Binding-site contacts:
Ligand atom C2 contacts residue PHE95 of chain 1.A at 4.3 Å (hydrophobic).
Ligand atom C27 contacts residue LEU83 of chain 1.A at 4.3 Å (hydrophobic).
Ligand atom C19 contacts residue CYS102 of chain 1.A at 4.1 Å (hydrophobic).
Ligand atom C18 contacts residue PHE104 of chain 1.A at 3.8 Å (hydrophobic).
Ligand atom C11 contacts residue ILE105 of chain 1.A at 4.2 Å (hydrophobic).
Ligand atom C3 contacts residue ALA97 of chain 1.A at 4.4 Å (hydrophobic).
Ligand atom C12 contacts residue OLC1 of chain 1.U at 4.2 Å.
Ligand atom C4 contacts residue GLY101 of chain 1.A at 3.8 Å.
Ligand atom O1 contacts residue ALA98 of chain 1.A at 2.8 Å (h-bond).
Ligand atom C20 contacts residue PHE87 of chain 1.A at 4.3 Å (hydrophobic).
Ligand atom C1 contacts residue OLC1 of chain 1.U at 3.8 Å.
Ligand atom C19 contacts residue GLY101 of chain 1.A at 3.6 Å.
Ligand atom C11 contacts residue OLC1 of chain 1.U at 4.1 Å.
Ligand atom C19 contacts residue ALA97 of chain 1.A at 4.5 Å (hydrophobic).
Ligand atom C19 contacts residue ILE105 of chain 1.A at 4.0 Å (hydrophobic).
Ligand atom C4 contacts residue ALA98 of chain 1.A at 3.9 Å (hydrophobic).
Ligand atom C23 contacts residue LEU83 of chain 1.A at 4.3 Å (hydrophobic).
Ligand atom C2 contacts residue ALA97 of chain 1.A at 4.0 Å (hydrophobic).
Ligand atom O1 contacts residue GLN188 of chain 1.A at 4.0 Å.
Ligand atom C19 contacts residue PHE95 of chain 1.A at 4.3 Å (hydrophobic).
Ligand atom C18 contacts residue ILE105 of chain 1.A at 3.6 Å (hydrophobic).
Ligand atom C10 contacts residue GLY101 of chain 1.A at 4.3 Å.
Ligand atom C3 contacts residue ALA98 of chain 1.A at 3.9 Å (hydrophobic).
Ligand atom O1 contacts residue ALA97 of chain 1.A at 3.5 Å.
Ligand atom C5 contacts residue GLY101 of chain 1.A at 3.7 Å.
Ligand atom C2 contacts residue OLC1 of chain 1.U at 3.7 Å.
Ligand atom C21 contacts residue PHE87 of chain 1.A at 4.2 Å (hydrophobic).
Ligand atom C21 contacts residue OLC1 of chain 1.U at 4.1 Å.
Ligand atom C18 contacts residue PHE87 of chain 1.A at 3.9 Å (hydrophobic).
Ligand atom C6 contacts residue GLY101 of chain 1.A at 3.6 Å.
Ligand atom C7 contacts residue GLY101 of chain 1.A at 4.3 Å.

A protein and the small-molecule ligand that binds it are described below.
Small molecule (SMILES): CC(C)CCC[C@@H](C)[C@H]1CC[C@H]2[C@@H]3CC=C4C[C@@H](O)CC[C@]4(C)[C@H]3CC[C@]12C

Sequence of chain 1.A:
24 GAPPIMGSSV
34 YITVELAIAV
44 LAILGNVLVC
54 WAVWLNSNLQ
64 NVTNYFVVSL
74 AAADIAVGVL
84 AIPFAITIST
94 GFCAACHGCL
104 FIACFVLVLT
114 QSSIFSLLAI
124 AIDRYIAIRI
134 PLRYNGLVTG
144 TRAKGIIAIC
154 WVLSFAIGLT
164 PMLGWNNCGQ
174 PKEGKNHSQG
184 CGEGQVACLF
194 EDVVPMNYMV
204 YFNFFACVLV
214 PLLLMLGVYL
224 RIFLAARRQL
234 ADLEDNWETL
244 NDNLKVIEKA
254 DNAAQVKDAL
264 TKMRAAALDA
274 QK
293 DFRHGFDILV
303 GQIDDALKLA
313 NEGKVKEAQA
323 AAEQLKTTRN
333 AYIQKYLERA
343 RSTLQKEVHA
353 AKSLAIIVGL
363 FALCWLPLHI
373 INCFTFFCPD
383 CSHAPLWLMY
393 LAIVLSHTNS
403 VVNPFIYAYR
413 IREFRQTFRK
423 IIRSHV